Sequence of chain 1.C:
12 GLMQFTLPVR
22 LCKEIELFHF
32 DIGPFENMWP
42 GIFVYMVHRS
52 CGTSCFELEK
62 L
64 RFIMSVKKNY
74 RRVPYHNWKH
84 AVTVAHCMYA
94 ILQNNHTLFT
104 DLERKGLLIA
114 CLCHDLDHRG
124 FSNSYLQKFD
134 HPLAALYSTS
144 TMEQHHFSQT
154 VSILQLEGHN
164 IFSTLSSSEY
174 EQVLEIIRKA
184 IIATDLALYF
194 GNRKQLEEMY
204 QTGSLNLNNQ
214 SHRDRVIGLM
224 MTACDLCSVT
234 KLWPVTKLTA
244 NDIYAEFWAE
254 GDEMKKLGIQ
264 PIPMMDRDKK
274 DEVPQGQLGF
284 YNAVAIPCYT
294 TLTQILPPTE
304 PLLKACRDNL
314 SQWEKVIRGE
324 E

Binding-site contacts:
Ligand atom C15 contacts residue GLN280 of chain 1.C at 3.4 Å.
Ligand atom C23 contacts residue GLY279 of chain 1.C at 3.6 Å.
Ligand atom C25 contacts residue VAL276 of chain 1.C at 3.6 Å (hydrophobic).
Ligand atom N21 contacts residue GLY279 of chain 1.C at 3.5 Å.
Ligand atom N4 contacts residue GLN280 of chain 1.C at 3.1 Å (h-bond).
Ligand atom C8 contacts residue ILE246 of chain 1.C at 3.6 Å (hydrophobic).
Ligand atom C25 contacts residue GLU275 of chain 1.C at 3.6 Å.
Ligand atom N18 contacts residue GLY279 of chain 1.C at 3.6 Å (h-bond).
Ligand atom N6 contacts residue PHE283 of chain 1.C at 3.6 Å.
Ligand atom C17 contacts residue TYR247 of chain 1.C at 3.4 Å (hydrophobic).
Ligand atom F13 contacts residue SER231 of chain 1.C at 3.4 Å.
Ligand atom C20 contacts residue TYR247 of chain 1.C at 3.6 Å (hydrophobic).
Ligand atom C11 contacts residue ILE246 of chain 1.C at 3.4 Å (hydrophobic).
Ligand atom C26 contacts residue LYS272 of chain 1.C at 3.2 Å.
Ligand atom C2 contacts residue PHE250 of chain 1.C at 3.5 Å (hydrophobic).
Ligand atom C28 contacts residue MET267 of chain 1.C at 3.6 Å (hydrophobic).
Ligand atom C1 contacts residue PHE283 of chain 1.C at 3.5 Å (hydrophobic).
Ligand atom C16 contacts residue TYR247 of chain 1.C at 3.6 Å (hydrophobic).
Ligand atom C15 contacts residue TYR247 of chain 1.C at 3.2 Å (hydrophobic).
Ligand atom F14 contacts residue LEU229 of chain 1.C at 3.0 Å.
Ligand atom F14 contacts residue VAL232 of chain 1.C at 3.4 Å.
Ligand atom C16 contacts residue GLN280 of chain 1.C at 3.5 Å.
Ligand atom C26 contacts residue PRO266 of chain 1.C at 3.6 Å (hydrophobic).
Ligand atom C17 contacts residue GLY279 of chain 1.C at 3.4 Å.
Ligand atom C25 contacts residue LYS272 of chain 1.C at 3.6 Å.
Ligand atom N9 contacts residue PHE283 of chain 1.C at 3.5 Å.
Ligand atom C11 contacts residue GLN280 of chain 1.C at 3.4 Å.
Ligand atom F13 contacts residue ILE246 of chain 1.C at 3.3 Å.
Ligand atom C16 contacts residue PHE283 of chain 1.C at 3.5 Å (hydrophobic).
Ligand atom F13 contacts residue VAL232 of chain 1.C at 3.6 Å.
Ligand atom N21 contacts residue TYR247 of chain 1.C at 2.5 Å (h-bond).
Ligand atom C24 contacts residue TYR247 of chain 1.C at 3.5 Å (hydrophobic).
Ligand atom C5 contacts residue PHE283 of chain 1.C at 3.4 Å (hydrophobic).
Ligand atom C7 contacts residue ILE246 of chain 1.C at 3.5 Å (hydrophobic).
Ligand atom C20 contacts residue GLY279 of chain 1.C at 3.3 Å.
Ligand atom F12 contacts residue TYR78 of chain 1.C at 3.1 Å.
Ligand atom C23 contacts residue MET267 of chain 1.C at 3.6 Å (hydrophobic).
Ligand atom C27 contacts residue PRO266 of chain 1.C at 3.5 Å (hydrophobic).
Ligand atom C15 contacts residue MET267 of chain 1.C at 3.7 Å (hydrophobic).
Ligand atom C26 contacts residue GLU275 of chain 1.C at 3.5 Å.

This protein binds this small molecule.
Small molecule (SMILES): Cc1c(C(F)(F)F)nc2ccc(CCc3nc(-c4ccccc4)cn3C)nn12